The protein below binds the small molecule below.
Small molecule (SMILES): CC(=O)N[C@@H]1[C@@H](O)[C@H](O)[C@@H](CO)O[C@H]1O

Sequence of chain 1.Y:
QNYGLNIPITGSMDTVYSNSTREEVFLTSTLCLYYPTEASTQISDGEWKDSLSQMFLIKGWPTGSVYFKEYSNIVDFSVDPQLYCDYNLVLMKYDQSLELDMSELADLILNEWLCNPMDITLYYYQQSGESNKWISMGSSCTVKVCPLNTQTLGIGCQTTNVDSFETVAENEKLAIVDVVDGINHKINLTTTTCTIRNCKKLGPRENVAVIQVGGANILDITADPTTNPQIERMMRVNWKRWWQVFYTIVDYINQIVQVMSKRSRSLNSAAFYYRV

Binding-site contacts:
Ligand atom O6 contacts residue VAL212 of chain 1.Y at 3.5 Å.
Ligand atom C8 contacts residue ASN238 of chain 1.Y at 3.7 Å.
Ligand atom C8 contacts residue THR171 of chain 1.Y at 3.8 Å.
Ligand atom C1 contacts residue ASN238 of chain 1.Y at 1.4 Å.
Ligand atom C4 contacts residue ASN238 of chain 1.Y at 4.2 Å.
Ligand atom O5 contacts residue ASN238 of chain 1.Y at 2.3 Å (h-bond).
Ligand atom C7 contacts residue ASN238 of chain 1.Y at 3.4 Å.
Ligand atom O7 contacts residue ASN238 of chain 1.Y at 4.3 Å.
Ligand atom C5 contacts residue ASN238 of chain 1.Y at 3.6 Å.
Ligand atom C1 contacts residue VAL212 of chain 1.Y at 4.0 Å (hydrophobic).
Ligand atom C3 contacts residue ASN238 of chain 1.Y at 3.8 Å.
Ligand atom O5 contacts residue VAL212 of chain 1.Y at 3.4 Å.
Ligand atom C2 contacts residue ASN238 of chain 1.Y at 2.5 Å.
Ligand atom N2 contacts residue ASN238 of chain 1.Y at 2.6 Å (h-bond).